Binding-site contacts:
Ligand atom C4' contacts residue GLU287 of chain 3.A at 3.5 Å.
Ligand atom C4 contacts residue SER247 of chain 3.A at 3.6 Å.
Ligand atom N7 contacts residue PHE329 of chain 3.A at 3.6 Å.
Ligand atom O4' contacts residue GLU287 of chain 3.A at 2.6 Å (salt-bridge).
Ligand atom C4 contacts residue B121 of chain 3.L at 3.8 Å.
Ligand atom C8 contacts residue B121 of chain 3.L at 3.3 Å.
Ligand atom N9 contacts residue B121 of chain 3.L at 3.7 Å.
Ligand atom C2' contacts residue SER247 of chain 3.A at 3.3 Å.
Ligand atom N7 contacts residue B121 of chain 3.L at 3.2 Å.
Ligand atom C1' contacts residue GLU287 of chain 3.A at 3.3 Å.
Ligand atom C6 contacts residue THR288 of chain 3.A at 3.2 Å.
Ligand atom N3 contacts residue SER247 of chain 3.A at 2.9 Å (h-bond).
Ligand atom C6 contacts residue GLY289 of chain 3.A at 3.6 Å.
Ligand atom N1 contacts residue THR288 of chain 3.A at 3.4 Å.
Ligand atom C2 contacts residue GLU287 of chain 3.A at 3.1 Å.
Ligand atom N1 contacts residue ILE248 of chain 3.A at 3.8 Å.
Ligand atom N1 contacts residue GLY289 of chain 3.A at 3.8 Å.
Ligand atom C8 contacts residue PHE329 of chain 3.A at 3.4 Å (hydrophobic).
Ligand atom C5' contacts residue ASN193 of chain 3.A at 3.7 Å.
Ligand atom C5 contacts residue THR288 of chain 3.A at 3.4 Å.
Ligand atom C2 contacts residue SER247 of chain 3.A at 3.6 Å.
Ligand atom C3' contacts residue B121 of chain 3.L at 3.5 Å.
Ligand atom C4' contacts residue ASN193 of chain 3.A at 3.4 Å.
Ligand atom O2' contacts residue SER247 of chain 3.A at 2.4 Å (h-bond).
Ligand atom O3' contacts residue B121 of chain 3.L at 2.8 Å (h-bond).
Ligand atom C8 contacts residue VAL326 of chain 3.A at 3.3 Å (hydrophobic).
Ligand atom O3' contacts residue ASN193 of chain 3.A at 3.5 Å (h-bond).
Ligand atom N6 contacts residue THR288 of chain 3.A at 3.5 Å (h-bond).
Ligand atom C5' contacts residue LEU402 of chain 3.A at 3.8 Å (hydrophobic).
Ligand atom C5 contacts residue B121 of chain 3.L at 3.5 Å.
Ligand atom N6 contacts residue SER292 of chain 3.A at 3.6 Å.
Ligand atom N6 contacts residue GLY289 of chain 3.A at 3.0 Å (h-bond).
Ligand atom O2' contacts residue B121 of chain 3.L at 3.0 Å.
Ligand atom N7 contacts residue VAL326 of chain 3.A at 3.5 Å.
Ligand atom C1' contacts residue SER247 of chain 3.A at 3.2 Å.
Ligand atom C5' contacts residue PHE329 of chain 3.A at 3.2 Å (hydrophobic).
Ligand atom N3 contacts residue GLU287 of chain 3.A at 3.4 Å (salt-bridge).
Ligand atom N9 contacts residue SER247 of chain 3.A at 3.8 Å.
Ligand atom N9 contacts residue VAL326 of chain 3.A at 3.6 Å.
Ligand atom C2 contacts residue ILE248 of chain 3.A at 3.6 Å (hydrophobic).

A small-molecule ligand and the protein it binds are described below.
Small molecule (SMILES): C[C@H]1O[C@@H](n2cnc3c(N)ncnc32)[C@H](O)[C@@H]1O

Sequence of chain 3.A:
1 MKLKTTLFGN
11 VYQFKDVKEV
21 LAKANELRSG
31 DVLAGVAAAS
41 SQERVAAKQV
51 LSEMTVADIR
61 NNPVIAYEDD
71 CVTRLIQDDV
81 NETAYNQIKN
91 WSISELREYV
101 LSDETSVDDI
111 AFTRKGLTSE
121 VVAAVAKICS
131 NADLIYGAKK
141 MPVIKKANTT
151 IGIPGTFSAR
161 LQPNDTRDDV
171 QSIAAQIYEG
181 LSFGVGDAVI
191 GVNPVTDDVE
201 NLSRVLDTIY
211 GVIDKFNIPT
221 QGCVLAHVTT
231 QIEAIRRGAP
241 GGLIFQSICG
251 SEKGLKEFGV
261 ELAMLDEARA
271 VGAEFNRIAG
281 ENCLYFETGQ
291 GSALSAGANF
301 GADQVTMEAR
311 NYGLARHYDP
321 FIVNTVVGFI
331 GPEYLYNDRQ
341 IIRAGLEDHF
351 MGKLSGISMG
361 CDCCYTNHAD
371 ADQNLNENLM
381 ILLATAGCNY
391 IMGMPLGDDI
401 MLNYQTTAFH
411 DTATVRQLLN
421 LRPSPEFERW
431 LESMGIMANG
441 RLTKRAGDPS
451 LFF